This small molecule binds to this protein.
Small molecule (SMILES): CC(=O)C(=O)O

Binding-site contacts:
Ligand atom CA contacts residue ARG72 of chain 1.A at 3.8 Å.
Ligand atom C contacts residue ASP177 of chain 1.A at 4.0 Å.
Ligand atom CB contacts residue ARG72 of chain 1.A at 4.0 Å.
Ligand atom O3 contacts residue ARG72 of chain 1.A at 2.8 Å (salt-bridge).
Ligand atom CB contacts residue TRP21 of chain 1.A at 4.1 Å (hydrophobic).
Ligand atom OXT contacts residue CO1 of chain 1.E at 4.1 Å.
Ligand atom CA contacts residue CO1 of chain 1.E at 2.9 Å.
Ligand atom C contacts residue GLY174 of chain 1.A at 3.3 Å.
Ligand atom C contacts residue GLU151 of chain 1.A at 3.8 Å.
Ligand atom O contacts residue VAL120 of chain 1.B at 4.0 Å.
Ligand atom C contacts residue ALA176 of chain 1.A at 3.6 Å (hydrophobic).
Ligand atom O contacts residue ASP177 of chain 1.A at 3.0 Å (salt-bridge).
Ligand atom CB contacts residue LEU214 of chain 1.A at 3.9 Å (hydrophobic).
Ligand atom C contacts residue CO1 of chain 1.E at 2.9 Å.
Ligand atom O contacts residue PRO175 of chain 1.A at 4.2 Å.
Ligand atom OXT contacts residue ALA176 of chain 1.A at 2.8 Å (h-bond).
Ligand atom O contacts residue GLY174 of chain 1.A at 3.5 Å.
Ligand atom O contacts residue ALA176 of chain 1.A at 3.7 Å.
Ligand atom O contacts residue CO1 of chain 1.E at 2.1 Å.
Ligand atom CA contacts residue GLN149 of chain 1.A at 3.9 Å.
Ligand atom O3 contacts residue CO1 of chain 1.E at 2.1 Å.
Ligand atom O3 contacts residue GLU151 of chain 1.A at 3.2 Å (salt-bridge).
Ligand atom OXT contacts residue ASP177 of chain 1.A at 4.0 Å.
Ligand atom CB contacts residue CO1 of chain 1.E at 4.3 Å.
Ligand atom O3 contacts residue ASP177 of chain 1.A at 4.1 Å.
Ligand atom O3 contacts residue GLN149 of chain 1.A at 3.1 Å (h-bond).
Ligand atom O contacts residue GLU151 of chain 1.A at 3.0 Å (salt-bridge).
Ligand atom OXT contacts residue PRO175 of chain 1.A at 3.1 Å (h-bond).
Ligand atom CB contacts residue GLY174 of chain 1.A at 4.1 Å.
Ligand atom CB contacts residue PHE172 of chain 1.A at 3.7 Å (hydrophobic).
Ligand atom CA contacts residue GLY174 of chain 1.A at 3.6 Å.
Ligand atom CA contacts residue GLU151 of chain 1.A at 3.9 Å.
Ligand atom CB contacts residue GLN149 of chain 1.A at 4.3 Å.
Ligand atom C contacts residue PRO175 of chain 1.A at 3.8 Å (hydrophobic).
Ligand atom OXT contacts residue GLY174 of chain 1.A at 3.2 Å.
Ligand atom O3 contacts residue GLY174 of chain 1.A at 4.0 Å.

Sequence of chain 1.B:
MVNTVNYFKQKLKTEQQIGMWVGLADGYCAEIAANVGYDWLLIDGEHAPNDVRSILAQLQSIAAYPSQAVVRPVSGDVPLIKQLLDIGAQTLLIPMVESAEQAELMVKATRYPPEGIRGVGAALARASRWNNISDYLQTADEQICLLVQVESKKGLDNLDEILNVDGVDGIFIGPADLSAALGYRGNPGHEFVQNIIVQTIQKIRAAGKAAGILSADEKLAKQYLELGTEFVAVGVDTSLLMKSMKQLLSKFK

Sequence of chain 1.A:
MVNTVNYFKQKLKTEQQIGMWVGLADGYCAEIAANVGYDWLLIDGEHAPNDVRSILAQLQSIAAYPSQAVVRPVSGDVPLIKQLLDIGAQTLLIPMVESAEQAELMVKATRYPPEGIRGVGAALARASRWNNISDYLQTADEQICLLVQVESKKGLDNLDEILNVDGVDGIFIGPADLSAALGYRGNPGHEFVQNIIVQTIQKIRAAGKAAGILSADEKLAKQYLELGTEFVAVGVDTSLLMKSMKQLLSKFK